Binding-site contacts:
Ligand atom CL1 contacts residue HIS128 of chain 2.D at 3.6 Å.
Ligand atom C9 contacts residue ALA127 of chain 2.D at 3.6 Å (hydrophobic).
Ligand atom C18 contacts residue TYR319 of chain 2.C at 3.5 Å (hydrophobic).
Ligand atom C18 contacts residue PRO28 of chain 2.C at 3.8 Å (hydrophobic).
Ligand atom O6 contacts residue VAL134 of chain 2.D at 3.6 Å (h-bond).
Ligand atom CL1 contacts residue GLY318 of chain 2.C at 3.5 Å.
Ligand atom C9 contacts residue THR184 of chain 2.D at 3.4 Å.
Ligand atom C4 contacts residue GLY266 of chain 2.D at 3.7 Å.
Ligand atom C25 contacts residue THR126 of chain 2.D at 3.8 Å.
Ligand atom C7 contacts residue ALA127 of chain 2.D at 3.6 Å (hydrophobic).
Ligand atom N3 contacts residue GLU290 of chain 2.D at 3.1 Å (salt-bridge).
Ligand atom C29 contacts residue SER131 of chain 2.D at 3.7 Å.
Ligand atom O5 contacts residue SER131 of chain 2.D at 3.1 Å (h-bond).
Ligand atom C13 contacts residue GLU290 of chain 2.D at 3.8 Å.
Ligand atom O4 contacts residue THR126 of chain 2.D at 3.2 Å.
Ligand atom CL1 contacts residue VAL26 of chain 2.C at 3.7 Å.
Ligand atom C26 contacts residue THR126 of chain 2.D at 3.6 Å.
Ligand atom C19 contacts residue PRO28 of chain 2.C at 3.6 Å (hydrophobic).
Ligand atom O6 contacts residue SER131 of chain 2.D at 2.6 Å (h-bond).
Ligand atom C7 contacts residue IMP1 of chain 2.R at 3.6 Å.
Ligand atom C1 contacts residue GLY266 of chain 2.D at 3.7 Å.
Ligand atom C26 contacts residue HIS128 of chain 2.D at 3.7 Å.
Ligand atom C12 contacts residue MET271 of chain 2.D at 3.7 Å (hydrophobic).
Ligand atom O5 contacts residue HIS128 of chain 2.D at 2.8 Å (h-bond).
Ligand atom C18 contacts residue SER315 of chain 2.C at 3.5 Å.
Ligand atom C3 contacts residue MET265 of chain 2.D at 3.5 Å (hydrophobic).
Ligand atom C9 contacts residue IMP1 of chain 2.R at 3.3 Å.
Ligand atom C19 contacts residue SER315 of chain 2.C at 3.6 Å.
Ligand atom N4 contacts residue GLU290 of chain 2.D at 2.8 Å (salt-bridge).
Ligand atom C13 contacts residue MET271 of chain 2.D at 3.8 Å (hydrophobic).
Ligand atom C20 contacts residue PRO28 of chain 2.C at 3.7 Å (hydrophobic).
Ligand atom O6 contacts residue GLY133 of chain 2.D at 3.7 Å.
Ligand atom C8 contacts residue IMP1 of chain 2.R at 3.5 Å.
Ligand atom O3 contacts residue LEU27 of chain 2.C at 3.5 Å.
Ligand atom O4 contacts residue ALA127 of chain 2.D at 3.5 Å (h-bond).
Ligand atom C13 contacts residue GLY266 of chain 2.D at 3.7 Å.
Ligand atom C9 contacts residue GLU290 of chain 2.D at 3.8 Å.
Ligand atom C3 contacts residue GLY266 of chain 2.D at 3.5 Å.
Ligand atom C2 contacts residue GLY266 of chain 2.D at 3.5 Å.
Ligand atom C10 contacts residue GLU290 of chain 2.D at 3.5 Å.

This protein binds this small molecule.
Small molecule (SMILES): C=C(C)c1cccc(C(C)(C)NC(=O)Nc2ccc(Cl)c(N[C@@H]3O[C@H](CO)[C@H](O)[C@H]3O)c2)c1

Sequence of chain 2.D:
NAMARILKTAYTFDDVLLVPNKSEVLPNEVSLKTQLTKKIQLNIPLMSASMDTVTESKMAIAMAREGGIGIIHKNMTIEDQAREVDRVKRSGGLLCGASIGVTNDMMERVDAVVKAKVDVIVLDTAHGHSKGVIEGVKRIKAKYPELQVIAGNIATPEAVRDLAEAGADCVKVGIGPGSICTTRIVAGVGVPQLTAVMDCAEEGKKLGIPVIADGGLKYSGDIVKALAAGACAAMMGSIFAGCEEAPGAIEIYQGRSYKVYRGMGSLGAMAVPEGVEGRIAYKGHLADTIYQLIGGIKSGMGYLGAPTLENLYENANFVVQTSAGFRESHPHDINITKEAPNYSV

Sequence of chain 2.C:
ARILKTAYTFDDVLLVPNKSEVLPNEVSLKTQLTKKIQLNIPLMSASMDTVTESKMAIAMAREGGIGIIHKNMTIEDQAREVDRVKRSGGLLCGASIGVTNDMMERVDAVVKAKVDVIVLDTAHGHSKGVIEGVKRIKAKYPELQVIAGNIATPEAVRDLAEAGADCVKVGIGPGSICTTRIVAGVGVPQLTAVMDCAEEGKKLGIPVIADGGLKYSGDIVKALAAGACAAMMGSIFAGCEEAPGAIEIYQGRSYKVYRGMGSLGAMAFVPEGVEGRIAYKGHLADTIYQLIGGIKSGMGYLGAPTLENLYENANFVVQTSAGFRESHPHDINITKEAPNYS